The protein below binds the small molecule below.
Small molecule (SMILES): CC(=O)N[C@@H]1[C@@H](O)[C@H](O)[C@@H](CO)O[C@H]1O

Binding-site contacts:
Ligand atom C5 contacts residue ASN16 of chain 1.A at 3.7 Å.
Ligand atom C8 contacts residue ASN16 of chain 1.A at 4.1 Å.
Ligand atom C7 contacts residue ASN16 of chain 1.A at 4.0 Å.
Ligand atom C2 contacts residue ASN16 of chain 1.A at 2.5 Å.
Ligand atom O5 contacts residue ASN16 of chain 1.A at 2.4 Å (h-bond).
Ligand atom C1 contacts residue ASN16 of chain 1.A at 1.4 Å.
Ligand atom C8 contacts residue THR18 of chain 1.A at 3.2 Å.
Ligand atom C7 contacts residue THR18 of chain 1.A at 4.3 Å.
Ligand atom C4 contacts residue ASN16 of chain 1.A at 4.3 Å.
Ligand atom N2 contacts residue ASN16 of chain 1.A at 2.7 Å (h-bond).
Ligand atom C3 contacts residue ASN16 of chain 1.A at 3.8 Å.
Ligand atom O7 contacts residue ASN32 of chain 1.A at 4.0 Å.

Sequence of chain 1.A:
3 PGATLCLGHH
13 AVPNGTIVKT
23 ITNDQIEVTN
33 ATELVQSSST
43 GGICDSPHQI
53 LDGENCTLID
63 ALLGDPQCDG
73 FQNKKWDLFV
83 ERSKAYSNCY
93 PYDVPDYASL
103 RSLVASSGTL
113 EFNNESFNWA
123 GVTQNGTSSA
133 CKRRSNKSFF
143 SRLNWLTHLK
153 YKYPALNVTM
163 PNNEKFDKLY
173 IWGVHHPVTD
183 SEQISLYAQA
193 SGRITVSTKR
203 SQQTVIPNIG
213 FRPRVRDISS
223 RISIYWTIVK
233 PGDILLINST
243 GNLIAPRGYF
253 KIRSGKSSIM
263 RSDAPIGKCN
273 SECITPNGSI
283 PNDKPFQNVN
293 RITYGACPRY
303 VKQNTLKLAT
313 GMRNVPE